This protein binds this small molecule.
Small molecule (SMILES): Oc1ccncc1

Sequence of chain 2.A:
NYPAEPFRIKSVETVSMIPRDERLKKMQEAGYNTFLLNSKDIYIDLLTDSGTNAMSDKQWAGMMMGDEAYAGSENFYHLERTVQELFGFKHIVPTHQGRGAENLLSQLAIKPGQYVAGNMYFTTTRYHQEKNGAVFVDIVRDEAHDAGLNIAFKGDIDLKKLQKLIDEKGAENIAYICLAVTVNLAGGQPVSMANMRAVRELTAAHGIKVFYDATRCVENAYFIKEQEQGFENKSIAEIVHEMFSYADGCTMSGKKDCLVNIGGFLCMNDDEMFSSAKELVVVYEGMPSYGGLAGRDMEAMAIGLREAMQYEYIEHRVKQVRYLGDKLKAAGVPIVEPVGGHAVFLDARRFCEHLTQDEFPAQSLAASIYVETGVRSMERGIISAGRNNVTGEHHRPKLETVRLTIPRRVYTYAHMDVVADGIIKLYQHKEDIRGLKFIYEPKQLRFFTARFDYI

Binding-site contacts:
Ligand atom O contacts residue GLU227 of chain 2.A at 4.2 Å.
Ligand atom C contacts residue GLU227 of chain 2.A at 4.2 Å.
Ligand atom C2 contacts residue GLN228 of chain 2.A at 3.9 Å.
Ligand atom C4 contacts residue GLU227 of chain 2.A at 3.8 Å.
Ligand atom N contacts residue ARG323 of chain 2.A at 3.7 Å.
Ligand atom C3 contacts residue GLU227 of chain 2.A at 4.0 Å.
Ligand atom C4 contacts residue ARG323 of chain 2.A at 4.0 Å.
Ligand atom C contacts residue GLN228 of chain 2.A at 4.3 Å.
Ligand atom O contacts residue GLN228 of chain 2.A at 4.1 Å.
Ligand atom C1 contacts residue GLN228 of chain 2.A at 3.8 Å.
Ligand atom C3 contacts residue ARG323 of chain 2.A at 3.2 Å.